Sequence of chain 1.V:
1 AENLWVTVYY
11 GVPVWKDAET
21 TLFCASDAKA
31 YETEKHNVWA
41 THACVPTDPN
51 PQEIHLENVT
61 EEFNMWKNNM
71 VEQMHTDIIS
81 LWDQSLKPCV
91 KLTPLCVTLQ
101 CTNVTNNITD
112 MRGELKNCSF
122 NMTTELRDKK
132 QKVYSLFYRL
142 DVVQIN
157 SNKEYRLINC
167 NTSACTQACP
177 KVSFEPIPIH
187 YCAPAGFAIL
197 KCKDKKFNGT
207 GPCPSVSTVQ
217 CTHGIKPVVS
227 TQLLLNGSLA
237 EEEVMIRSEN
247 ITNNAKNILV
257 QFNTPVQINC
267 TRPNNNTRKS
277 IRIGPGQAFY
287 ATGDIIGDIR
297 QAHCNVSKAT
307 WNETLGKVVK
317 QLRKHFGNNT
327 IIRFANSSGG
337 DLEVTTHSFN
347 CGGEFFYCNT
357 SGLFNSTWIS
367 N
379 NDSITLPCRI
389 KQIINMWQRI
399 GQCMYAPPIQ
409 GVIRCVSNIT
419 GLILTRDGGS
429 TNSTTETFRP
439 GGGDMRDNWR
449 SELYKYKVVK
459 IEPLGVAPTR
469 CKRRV

Binding-site contacts:
Ligand atom O2 contacts residue MET112 of chain 1.V at 3.9 Å.
Ligand atom C3 contacts residue ASN355 of chain 1.V at 3.6 Å.
Ligand atom C7 contacts residue ASN355 of chain 1.V at 3.4 Å.
Ligand atom C7 contacts residue NAG1 of chain 1.VB at 4.0 Å.
Ligand atom C8 contacts residue ASN355 of chain 1.V at 4.3 Å.
Ligand atom C4 contacts residue NAG2 of chain 1.TB at 4.3 Å.
Ligand atom C2 contacts residue ASN355 of chain 1.V at 2.2 Å.
Ligand atom N2 contacts residue ASN355 of chain 1.V at 2.4 Å (h-bond).
Ligand atom C5 contacts residue SER357 of chain 1.V at 4.3 Å.
Ligand atom C3 contacts residue NAG1 of chain 1.TB at 4.4 Å.
Ligand atom C2 contacts residue NAG1 of chain 1.TB at 4.1 Å.
Ligand atom C1 contacts residue NAG1 of chain 1.TB at 4.2 Å.
Ligand atom C6 contacts residue NAG2 of chain 1.TB at 4.1 Å.
Ligand atom O7 contacts residue NAG1 of chain 1.VB at 4.2 Å.
Ligand atom C4 contacts residue ASN355 of chain 1.V at 4.2 Å.
Ligand atom C8 contacts residue NAG2 of chain 1.VB at 4.3 Å.
Ligand atom O7 contacts residue NAG2 of chain 1.TB at 4.4 Å.
Ligand atom O3 contacts residue NAG1 of chain 1.TB at 4.4 Å.
Ligand atom C1 contacts residue SER357 of chain 1.V at 3.9 Å.
Ligand atom C5 contacts residue ASN355 of chain 1.V at 3.8 Å.
Ligand atom C6 contacts residue NAG1 of chain 1.VB at 3.8 Å.
Ligand atom O7 contacts residue ASN355 of chain 1.V at 3.9 Å.
Ligand atom O5 contacts residue SER357 of chain 1.V at 4.2 Å.
Ligand atom C1 contacts residue ASN355 of chain 1.V at 1.4 Å.
Ligand atom C8 contacts residue NAG1 of chain 1.TB at 3.5 Å.
Ligand atom N2 contacts residue NAG1 of chain 1.TB at 3.1 Å (h-bond).
Ligand atom O5 contacts residue ASN355 of chain 1.V at 2.6 Å (h-bond).
Ligand atom C8 contacts residue NAG1 of chain 1.VB at 3.7 Å.
Ligand atom C5 contacts residue NAG1 of chain 1.VB at 4.1 Å.
Ligand atom C7 contacts residue NAG1 of chain 1.TB at 3.8 Å.
Ligand atom O7 contacts residue NAG1 of chain 1.TB at 3.5 Å (h-bond).
Ligand atom O2 contacts residue BMA3 of chain 1.TB at 4.4 Å.
Ligand atom O3 contacts residue NAG2 of chain 1.TB at 4.3 Å.

This protein binds this small molecule.
Small molecule (SMILES): CC(=O)N[C@H]1[C@H](O[C@H]2[C@H](O)[C@@H](NC(C)=O)CO[C@@H]2CO)O[C@H](CO)[C@@H](O[C@@H]2O[C@H](CO[C@H]3O[C@H](CO)[C@@H](O)[C@H](O)[C@@H]3O)[C@@H](O)[C@H](O)[C@@H]2O)[C@@H]1O